Sequence of chain 1.M:
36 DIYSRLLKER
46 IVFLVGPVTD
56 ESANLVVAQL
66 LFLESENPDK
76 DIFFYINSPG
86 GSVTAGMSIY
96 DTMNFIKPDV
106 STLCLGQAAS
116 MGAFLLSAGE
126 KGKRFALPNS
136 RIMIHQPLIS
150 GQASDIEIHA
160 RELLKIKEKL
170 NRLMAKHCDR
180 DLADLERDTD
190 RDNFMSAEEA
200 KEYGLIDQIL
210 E

A small-molecule ligand and the protein it binds are described below.
Small molecule (SMILES): CCCCCCCC(=O)O

Sequence of chain 1.OA:
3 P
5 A

Sequence of chain 1.L:
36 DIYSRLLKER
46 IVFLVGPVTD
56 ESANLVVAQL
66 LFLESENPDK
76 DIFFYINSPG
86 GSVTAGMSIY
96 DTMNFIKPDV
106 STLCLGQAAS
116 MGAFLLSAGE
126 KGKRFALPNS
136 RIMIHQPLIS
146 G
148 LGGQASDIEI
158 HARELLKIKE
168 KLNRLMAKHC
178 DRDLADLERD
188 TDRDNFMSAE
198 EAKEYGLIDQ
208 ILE

Binding-site contacts:
Ligand atom C8 contacts residue SER70 of chain 1.L at 4.1 Å.
Ligand atom C2 contacts residue ALO2 of chain 1.OA at 4.4 Å.
Ligand atom C7 contacts residue PHE67 of chain 1.L at 3.8 Å (hydrophobic).
Ligand atom C3 contacts residue WFP1 of chain 1.OA at 3.9 Å.
Ligand atom C7 contacts residue LEU41 of chain 1.M at 3.9 Å (hydrophobic).
Ligand atom C2 contacts residue MP86 of chain 1.OA at 4.2 Å.
Ligand atom C7 contacts residue LEU66 of chain 1.L at 3.9 Å (hydrophobic).
Ligand atom C6 contacts residue LEU41 of chain 1.M at 4.3 Å (hydrophobic).
Ligand atom O1 contacts residue WFP1 of chain 1.OA at 2.4 Å (h-bond).
Ligand atom C8 contacts residue ARG40 of chain 1.M at 4.0 Å.
Ligand atom O1 contacts residue GLU69 of chain 1.L at 4.2 Å.
Ligand atom C1 contacts residue WFP1 of chain 1.OA at 1.5 Å.
Ligand atom O1 contacts residue ALO2 of chain 1.OA at 2.7 Å (h-bond).
Ligand atom O1 contacts residue LEU66 of chain 1.L at 4.0 Å.
Ligand atom C6 contacts residue SER70 of chain 1.L at 4.2 Å.
Ligand atom C4 contacts residue LEU41 of chain 1.M at 4.0 Å (hydrophobic).
Ligand atom C8 contacts residue LEU41 of chain 1.M at 3.7 Å (hydrophobic).
Ligand atom C8 contacts residue PHE67 of chain 1.L at 4.1 Å (hydrophobic).
Ligand atom C1 contacts residue ALO2 of chain 1.OA at 3.1 Å.
Ligand atom C1 contacts residue TYR80 of chain 1.M at 4.0 Å (hydrophobic).
Ligand atom C3 contacts residue LEU66 of chain 1.L at 3.7 Å (hydrophobic).
Ligand atom C4 contacts residue LEU66 of chain 1.L at 3.8 Å (hydrophobic).
Ligand atom C7 contacts residue SER70 of chain 1.L at 3.7 Å.
Ligand atom C2 contacts residue WFP1 of chain 1.OA at 2.6 Å.
Ligand atom C2 contacts residue LEU66 of chain 1.L at 3.9 Å (hydrophobic).
Ligand atom C6 contacts residue GLU44 of chain 1.M at 3.9 Å.
Ligand atom C5 contacts residue LEU66 of chain 1.L at 4.2 Å (hydrophobic).
Ligand atom C2 contacts residue TYR80 of chain 1.M at 3.9 Å (hydrophobic).
Ligand atom O1 contacts residue PHE100 of chain 1.L at 4.5 Å.
Ligand atom C5 contacts residue SER70 of chain 1.L at 4.0 Å.
Ligand atom C1 contacts residue LEU66 of chain 1.L at 3.9 Å (hydrophobic).
Ligand atom C1 contacts residue MP86 of chain 1.OA at 4.4 Å.